Binding-site contacts:
Ligand atom CAG contacts residue MET260 of chain 1.A at 3.6 Å (hydrophobic).
Ligand atom OBA contacts residue SER273 of chain 1.A at 2.5 Å (h-bond).
Ligand atom O4' contacts residue LEU321 of chain 1.A at 3.2 Å.
Ligand atom CAK contacts residue LEU217 of chain 1.A at 3.5 Å (hydrophobic).
Ligand atom SAI contacts residue SER258 of chain 1.A at 3.2 Å (h-bond).
Ligand atom OBB contacts residue ASN274 of chain 1.A at 2.8 Å (h-bond).
Ligand atom C2 contacts residue GLU322 of chain 1.A at 3.6 Å.
Ligand atom OAX contacts residue LEU226 of chain 1.A at 2.8 Å (h-bond).
Ligand atom C4' contacts residue SER320 of chain 1.A at 3.4 Å.
Ligand atom N3 contacts residue SER319 of chain 1.A at 2.9 Å (h-bond).
Ligand atom OAX contacts residue ASN274 of chain 1.A at 2.9 Å (h-bond).
Ligand atom PBV contacts residue SER320 of chain 1.A at 3.4 Å.
Ligand atom CCF contacts residue TRP282 of chain 1.A at 3.7 Å (hydrophobic).
Ligand atom OAL contacts residue VAL219 of chain 1.A at 2.9 Å (h-bond).
Ligand atom OAX contacts residue PRO225 of chain 1.A at 3.5 Å.
Ligand atom C5 contacts residue LEU321 of chain 1.A at 3.7 Å (hydrophobic).
Ligand atom CCD contacts residue TRP282 of chain 1.A at 3.7 Å (hydrophobic).
Ligand atom CAK contacts residue SER257 of chain 1.A at 3.6 Å.
Ligand atom PAZ contacts residue ASN274 of chain 1.A at 3.5 Å.
Ligand atom C1' contacts residue SER319 of chain 1.A at 3.7 Å.
Ligand atom OAO contacts residue GLU221 of chain 1.A at 3.5 Å.
Ligand atom CAS contacts residue ARG200 of chain 1.A at 3.4 Å.
Ligand atom O3' contacts residue SER319 of chain 1.A at 3.5 Å.
Ligand atom OBA contacts residue ILE275 of chain 1.A at 3.0 Å (h-bond).
Ligand atom OBY contacts residue SER319 of chain 1.A at 3.4 Å.
Ligand atom CCA contacts residue LEU217 of chain 1.A at 3.6 Å (hydrophobic).
Ligand atom N7 contacts residue LEU321 of chain 1.A at 3.6 Å.
Ligand atom OAM contacts residue TRP259 of chain 1.A at 2.9 Å (h-bond).
Ligand atom N6 contacts residue PHE303 of chain 1.A at 3.4 Å (h-bond).
Ligand atom N1 contacts residue VAL304 of chain 1.A at 3.4 Å (h-bond).
Ligand atom OBA contacts residue ASN274 of chain 1.A at 3.2 Å (h-bond).
Ligand atom OAU contacts residue TRP259 of chain 1.A at 3.7 Å.
Ligand atom OAM contacts residue PHE303 of chain 1.A at 3.2 Å.
Ligand atom NAF contacts residue VAL219 of chain 1.A at 2.9 Å (h-bond).
Ligand atom CCB contacts residue SER258 of chain 1.A at 3.6 Å.
Ligand atom CAE contacts residue PHE303 of chain 1.A at 3.5 Å (hydrophobic).
Ligand atom OBY contacts residue SER320 of chain 1.A at 2.9 Å (h-bond).
Ligand atom CAC contacts residue PHE303 of chain 1.A at 3.7 Å (hydrophobic).
Ligand atom OAL contacts residue ALA218 of chain 1.A at 3.3 Å.
Ligand atom OBX contacts residue SER320 of chain 1.A at 2.6 Å (h-bond).

Sequence of chain 1.A:
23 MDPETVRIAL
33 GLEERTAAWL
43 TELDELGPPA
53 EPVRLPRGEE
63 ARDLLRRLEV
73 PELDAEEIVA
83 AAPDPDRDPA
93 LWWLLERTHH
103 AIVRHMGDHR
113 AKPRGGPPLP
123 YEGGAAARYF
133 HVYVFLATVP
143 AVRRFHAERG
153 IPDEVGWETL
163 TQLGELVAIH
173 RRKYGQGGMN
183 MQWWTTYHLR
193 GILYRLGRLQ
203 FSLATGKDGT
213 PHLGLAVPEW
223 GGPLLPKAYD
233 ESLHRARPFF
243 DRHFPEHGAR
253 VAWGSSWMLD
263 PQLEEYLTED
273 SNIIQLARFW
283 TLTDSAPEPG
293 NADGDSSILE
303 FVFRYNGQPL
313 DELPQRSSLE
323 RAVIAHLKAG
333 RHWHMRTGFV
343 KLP

This small molecule binds to this protein.
Small molecule (SMILES): CCCCCCCCCC(=O)SCCNC(=O)CCNC(=O)[C@H](O)C(C)(C)COP(=O)(O)OP(=O)(O)OC[C@H]1O[C@@H](n2cnc3c(N)ncnc32)[C@H](O)[C@@H]1OP(=O)(O)O